This protein binds this small molecule.
Small molecule (SMILES): CC(=O)N[C@H]1[C@H](O[C@H]2[C@H](O)[C@@H](NC(C)=O)CO[C@@H]2CO)O[C@H](CO)[C@@H](O)[C@@H]1O

Sequence of chain 1.A:
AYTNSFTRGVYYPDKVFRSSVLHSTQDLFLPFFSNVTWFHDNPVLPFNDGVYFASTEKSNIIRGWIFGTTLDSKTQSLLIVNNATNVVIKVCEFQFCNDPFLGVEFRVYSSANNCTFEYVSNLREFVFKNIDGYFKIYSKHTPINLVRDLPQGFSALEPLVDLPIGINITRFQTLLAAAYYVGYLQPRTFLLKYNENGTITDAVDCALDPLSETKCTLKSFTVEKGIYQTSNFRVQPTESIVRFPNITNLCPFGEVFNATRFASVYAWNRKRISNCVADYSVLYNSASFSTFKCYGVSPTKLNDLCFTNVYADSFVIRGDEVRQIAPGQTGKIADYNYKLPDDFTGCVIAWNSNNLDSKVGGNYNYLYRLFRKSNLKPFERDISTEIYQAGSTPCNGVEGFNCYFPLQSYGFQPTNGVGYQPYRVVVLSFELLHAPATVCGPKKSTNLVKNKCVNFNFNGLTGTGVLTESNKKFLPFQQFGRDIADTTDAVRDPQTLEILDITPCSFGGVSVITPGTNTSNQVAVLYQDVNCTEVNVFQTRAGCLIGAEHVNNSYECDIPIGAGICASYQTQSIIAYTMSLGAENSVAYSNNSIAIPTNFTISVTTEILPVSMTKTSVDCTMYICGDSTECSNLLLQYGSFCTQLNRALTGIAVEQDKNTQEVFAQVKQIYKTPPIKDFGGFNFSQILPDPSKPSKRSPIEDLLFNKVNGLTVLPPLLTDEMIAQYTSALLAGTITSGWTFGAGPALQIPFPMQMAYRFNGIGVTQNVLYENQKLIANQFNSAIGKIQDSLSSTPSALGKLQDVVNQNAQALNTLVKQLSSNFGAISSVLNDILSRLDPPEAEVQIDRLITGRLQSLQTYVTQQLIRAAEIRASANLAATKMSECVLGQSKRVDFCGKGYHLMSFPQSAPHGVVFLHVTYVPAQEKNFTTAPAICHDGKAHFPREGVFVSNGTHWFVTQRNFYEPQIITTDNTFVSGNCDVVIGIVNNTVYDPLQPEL

Binding-site contacts:
Ligand atom N2 contacts residue ASN1134 of chain 1.A at 2.9 Å (h-bond).
Ligand atom O6 contacts residue ASN1134 of chain 1.A at 4.0 Å.
Ligand atom C7 contacts residue ILE1132 of chain 1.A at 4.3 Å (hydrophobic).
Ligand atom C6 contacts residue ASN1134 of chain 1.A at 4.4 Å.
Ligand atom O7 contacts residue ASN1134 of chain 1.A at 3.7 Å.
Ligand atom C5 contacts residue ASN1134 of chain 1.A at 3.6 Å.
Ligand atom C4 contacts residue ASN1134 of chain 1.A at 4.2 Å.
Ligand atom C3 contacts residue ASN1134 of chain 1.A at 3.8 Å.
Ligand atom C8 contacts residue ILE1132 of chain 1.A at 3.2 Å (hydrophobic).
Ligand atom O5 contacts residue ASN1134 of chain 1.A at 2.3 Å (h-bond).
Ligand atom C7 contacts residue ASN1134 of chain 1.A at 3.5 Å.
Ligand atom C1 contacts residue ASN1134 of chain 1.A at 1.4 Å.
Ligand atom C2 contacts residue ASN1134 of chain 1.A at 2.4 Å.